A protein and the small-molecule ligand that binds it are described below.
Small molecule (SMILES): NC(=[NH2+])NCCC[C@H](N)C(=O)O

Binding-site contacts:
Ligand atom CA contacts residue ASP147 of chain 1.A at 3.9 Å.
Ligand atom C contacts residue GLY145 of chain 1.A at 4.1 Å.
Ligand atom CB contacts residue ASP132 of chain 1.B at 2.9 Å.
Ligand atom OXT contacts residue HIS125 of chain 1.B at 3.8 Å.
Ligand atom O contacts residue ASP146 of chain 1.A at 2.9 Å (salt-bridge).
Ligand atom CA contacts residue ASP132 of chain 1.B at 3.3 Å.
Ligand atom CA contacts residue THR142 of chain 1.B at 3.3 Å.
Ligand atom N contacts residue THR142 of chain 1.B at 3.0 Å (h-bond).
Ligand atom C contacts residue THR142 of chain 1.B at 3.8 Å.
Ligand atom NH1 contacts residue ASP146 of chain 1.A at 3.8 Å.
Ligand atom OXT contacts residue ILE143 of chain 1.B at 3.8 Å.
Ligand atom C contacts residue ASP146 of chain 1.A at 3.8 Å.
Ligand atom O contacts residue THR148 of chain 1.A at 3.6 Å.
Ligand atom C contacts residue THR148 of chain 1.A at 4.2 Å.
Ligand atom NE contacts residue SER129 of chain 1.B at 3.4 Å.
Ligand atom NH2 contacts residue ASP146 of chain 1.E at 3.1 Å (salt-bridge).
Ligand atom C contacts residue ALA144 of chain 1.B at 4.2 Å (hydrophobic).
Ligand atom N contacts residue ASP147 of chain 1.A at 3.3 Å (salt-bridge).
Ligand atom N contacts residue THR148 of chain 1.A at 3.0 Å (h-bond).
Ligand atom NH1 contacts residue ASP146 of chain 1.E at 3.1 Å (salt-bridge).
Ligand atom N contacts residue ASP132 of chain 1.B at 2.7 Å (salt-bridge).
Ligand atom CZ contacts residue HIS125 of chain 1.B at 4.1 Å.
Ligand atom O contacts residue GLY145 of chain 1.A at 3.7 Å.
Ligand atom NH2 contacts residue GLY122 of chain 1.E at 4.0 Å.
Ligand atom C contacts residue ASP147 of chain 1.A at 3.8 Å.
Ligand atom OXT contacts residue THR142 of chain 1.B at 4.2 Å.
Ligand atom NH2 contacts residue HIS125 of chain 1.B at 3.0 Å (h-bond).
Ligand atom OXT contacts residue ALA144 of chain 1.B at 3.2 Å (h-bond).
Ligand atom CB contacts residue ASP147 of chain 1.A at 4.1 Å.
Ligand atom CD contacts residue SER129 of chain 1.B at 3.5 Å.
Ligand atom OXT contacts residue GLY145 of chain 1.A at 3.5 Å.
Ligand atom CZ contacts residue ASP146 of chain 1.E at 3.5 Å.
Ligand atom NE contacts residue HIS125 of chain 1.B at 3.7 Å.
Ligand atom CB contacts residue THR142 of chain 1.B at 4.1 Å.
Ligand atom CA contacts residue THR148 of chain 1.A at 4.1 Å.
Ligand atom CG contacts residue HIS125 of chain 1.B at 3.5 Å.
Ligand atom OXT contacts residue ASP146 of chain 1.A at 3.8 Å.
Ligand atom O contacts residue ASP147 of chain 1.A at 2.9 Å (salt-bridge).
Ligand atom CD contacts residue HIS125 of chain 1.B at 2.9 Å.
Ligand atom CB contacts residue ALA128 of chain 1.B at 4.0 Å (hydrophobic).

Sequence of chain 1.A:
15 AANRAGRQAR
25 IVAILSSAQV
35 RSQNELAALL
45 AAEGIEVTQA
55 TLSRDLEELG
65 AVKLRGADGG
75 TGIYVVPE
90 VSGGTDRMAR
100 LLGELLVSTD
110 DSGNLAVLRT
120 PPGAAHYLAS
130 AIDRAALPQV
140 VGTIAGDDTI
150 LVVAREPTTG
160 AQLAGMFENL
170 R

Sequence of chain 1.E:
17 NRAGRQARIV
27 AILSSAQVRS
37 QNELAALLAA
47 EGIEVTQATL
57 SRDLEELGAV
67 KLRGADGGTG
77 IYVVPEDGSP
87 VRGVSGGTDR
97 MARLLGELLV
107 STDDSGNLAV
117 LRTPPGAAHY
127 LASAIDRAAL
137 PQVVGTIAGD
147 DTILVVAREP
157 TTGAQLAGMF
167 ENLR

Sequence of chain 1.B:
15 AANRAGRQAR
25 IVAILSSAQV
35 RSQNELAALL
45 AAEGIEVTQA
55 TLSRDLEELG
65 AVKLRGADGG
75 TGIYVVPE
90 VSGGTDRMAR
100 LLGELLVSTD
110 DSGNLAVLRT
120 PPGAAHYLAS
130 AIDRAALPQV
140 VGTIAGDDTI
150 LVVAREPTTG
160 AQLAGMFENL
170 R